A protein and the small-molecule ligand that binds it are described below.
Small molecule (SMILES): CCC[C@H]1C[C@H]1COC(=O)N[C@@H](CC(C)C)C(=O)N[C@@H](C[C@@H]1CCNC1=O)C(O)S(=O)(=O)O

Binding-site contacts:
Ligand atom C11 contacts residue CYS155 of chain 2.A at 2.7 Å (hydrophobic).
Ligand atom O20 contacts residue CYS155 of chain 2.A at 2.6 Å (h-bond).
Ligand atom C12 contacts residue IUB1 of chain 2.C at 0.2 Å.
Ligand atom O01 contacts residue IUB1 of chain 2.C at 0.1 Å (h-bond).
Ligand atom C17 contacts residue IUB1 of chain 2.C at 0.1 Å.
Ligand atom C02 contacts residue IUB1 of chain 2.C at 0.1 Å.
Ligand atom N10 contacts residue CYS155 of chain 2.A at 2.9 Å (h-bond).
Ligand atom N10 contacts residue IUB1 of chain 2.C at 0.1 Å (h-bond).
Ligand atom C27 contacts residue IUB1 of chain 2.C at 0.1 Å.
Ligand atom O20 contacts residue IUB1 of chain 2.C at 1.2 Å.
Ligand atom N03 contacts residue IUB1 of chain 2.C at 0.1 Å (h-bond).
Ligand atom C04 contacts residue IUB1 of chain 2.C at 0.1 Å.
Ligand atom C19 contacts residue IUB1 of chain 2.C at 0.2 Å.
Ligand atom C25 contacts residue IUB1 of chain 2.C at 0.1 Å.
Ligand atom C19 contacts residue CYS155 of chain 2.A at 1.8 Å (hydrophobic).
Ligand atom O01 contacts residue GLU176 of chain 2.A at 3.0 Å (salt-bridge).
Ligand atom N10 contacts residue GLN174 of chain 2.A at 2.9 Å (h-bond).
Ligand atom N15 contacts residue IUB1 of chain 2.C at 0.1 Å (h-bond).
Ligand atom N15 contacts residue GLU176 of chain 2.A at 3.1 Å (salt-bridge).
Ligand atom C28 contacts residue IUB1 of chain 2.C at 0.1 Å.
Ligand atom C29 contacts residue IUB1 of chain 2.C at 0.1 Å.
Ligand atom C16 contacts residue IUB1 of chain 2.C at 0.2 Å.
Ligand atom O18 contacts residue IUB1 of chain 2.C at 0.2 Å (h-bond).
Ligand atom C07 contacts residue IUB1 of chain 2.C at 0.1 Å.
Ligand atom C06 contacts residue IUB1 of chain 2.C at 0.1 Å.
Ligand atom C26 contacts residue IUB1 of chain 2.C at 0.1 Å.
Ligand atom O21 contacts residue IUB1 of chain 2.C at 0.1 Å (h-bond).
Ligand atom O22 contacts residue IUB1 of chain 2.C at 0.1 Å (h-bond).
Ligand atom O20 contacts residue HIS48 of chain 2.A at 2.9 Å (h-bond).
Ligand atom C11 contacts residue IUB1 of chain 2.C at 0.1 Å.
Ligand atom C12 contacts residue CYS155 of chain 2.A at 3.1 Å (hydrophobic).
Ligand atom C05 contacts residue IUB1 of chain 2.C at 0.1 Å.
Ligand atom C09 contacts residue IUB1 of chain 2.C at 0.1 Å.
Ligand atom C24 contacts residue IUB1 of chain 2.C at 0.1 Å.
Ligand atom N03 contacts residue GLN199 of chain 2.A at 3.0 Å (h-bond).
Ligand atom O18 contacts residue HIS173 of chain 2.A at 2.7 Å (h-bond).
Ligand atom C14 contacts residue IUB1 of chain 2.C at 0.1 Å.
Ligand atom C08 contacts residue IUB1 of chain 2.C at 0.1 Å.
Ligand atom C13 contacts residue IUB1 of chain 2.C at 0.1 Å.
Ligand atom C23 contacts residue IUB1 of chain 2.C at 0.1 Å.

Sequence of chain 2.A:
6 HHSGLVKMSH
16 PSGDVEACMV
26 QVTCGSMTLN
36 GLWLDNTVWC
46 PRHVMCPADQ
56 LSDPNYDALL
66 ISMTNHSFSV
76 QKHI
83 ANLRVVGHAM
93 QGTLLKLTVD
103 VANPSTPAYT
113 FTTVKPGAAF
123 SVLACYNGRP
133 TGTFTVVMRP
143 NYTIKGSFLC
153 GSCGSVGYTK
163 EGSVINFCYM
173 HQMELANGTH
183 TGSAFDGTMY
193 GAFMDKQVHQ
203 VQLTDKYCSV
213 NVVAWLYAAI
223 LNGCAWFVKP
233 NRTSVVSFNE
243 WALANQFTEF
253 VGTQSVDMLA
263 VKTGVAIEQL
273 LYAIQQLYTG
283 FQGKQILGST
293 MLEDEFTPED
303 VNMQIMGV